Binding-site contacts:
Ligand atom C1 contacts residue GLU156 of chain 1.D at 3.6 Å.
Ligand atom O2A contacts residue ARG106 of chain 1.D at 3.1 Å (salt-bridge).
Ligand atom O3A contacts residue ARG106 of chain 1.D at 3.8 Å.
Ligand atom O1B contacts residue ARG203 of chain 1.D at 3.2 Å.
Ligand atom O3B contacts residue ALA160 of chain 1.D at 3.4 Å (h-bond).
Ligand atom C6 contacts residue GLN92 of chain 1.D at 3.6 Å.
Ligand atom PB contacts residue SER163 of chain 1.D at 3.6 Å.
Ligand atom C12 contacts residue VAL56 of chain 1.D at 3.9 Å (hydrophobic).
Ligand atom C1 contacts residue HIS165 of chain 1.D at 3.8 Å.
Ligand atom C8 contacts residue GLN52 of chain 1.D at 3.9 Å.
Ligand atom C13 contacts residue HIS59 of chain 1.D at 3.7 Å.
Ligand atom C2 contacts residue HIS165 of chain 1.D at 3.5 Å.
Ligand atom O1A contacts residue ARG106 of chain 1.D at 2.8 Å (salt-bridge).
Ligand atom C5 contacts residue VAL50 of chain 1.D at 3.5 Å (hydrophobic).
Ligand atom O1 contacts residue HIS165 of chain 1.D at 3.3 Å (h-bond).
Ligand atom PB contacts residue GLY164 of chain 1.D at 3.2 Å.
Ligand atom O1A contacts residue GLU156 of chain 1.D at 3.5 Å (salt-bridge).
Ligand atom C5 contacts residue GLN52 of chain 1.D at 3.8 Å.
Ligand atom O3B contacts residue SER163 of chain 1.D at 3.3 Å.
Ligand atom O2B contacts residue ARG203 of chain 1.D at 2.8 Å (salt-bridge).
Ligand atom O2A contacts residue LYS99 of chain 1.D at 3.4 Å.
Ligand atom O1B contacts residue GLY164 of chain 1.D at 2.9 Å (h-bond).
Ligand atom C7 contacts residue GLN52 of chain 1.D at 3.9 Å.
Ligand atom O3A contacts residue GLY164 of chain 1.D at 3.0 Å (h-bond).
Ligand atom O3B contacts residue GLY164 of chain 1.D at 3.4 Å (h-bond).
Ligand atom PA contacts residue ARG106 of chain 1.D at 3.4 Å.
Ligand atom C15 contacts residue LEU89 of chain 1.D at 3.8 Å (hydrophobic).
Ligand atom C14 contacts residue VAL56 of chain 1.D at 3.9 Å (hydrophobic).
Ligand atom C10 contacts residue GLN52 of chain 1.D at 3.8 Å.
Ligand atom O2B contacts residue MET208 of chain 1.D at 3.9 Å.
Ligand atom C14 contacts residue HIS59 of chain 1.D at 3.6 Å.
Ligand atom C9 contacts residue GLY55 of chain 1.D at 3.6 Å.
Ligand atom PB contacts residue ARG203 of chain 1.D at 3.8 Å.
Ligand atom O3A contacts residue HIS165 of chain 1.D at 3.8 Å.
Ligand atom O1B contacts residue HIS165 of chain 1.D at 3.0 Å (h-bond).
Ligand atom O1B contacts residue SER163 of chain 1.D at 2.6 Å (h-bond).
Ligand atom C11 contacts residue ILE88 of chain 1.D at 3.6 Å (hydrophobic).
Ligand atom C12 contacts residue GLY55 of chain 1.D at 3.9 Å.
Ligand atom C12 contacts residue HIS59 of chain 1.D at 3.9 Å.
Ligand atom O1A contacts residue ARG203 of chain 1.D at 3.5 Å (salt-bridge).

Sequence of chain 1.D:
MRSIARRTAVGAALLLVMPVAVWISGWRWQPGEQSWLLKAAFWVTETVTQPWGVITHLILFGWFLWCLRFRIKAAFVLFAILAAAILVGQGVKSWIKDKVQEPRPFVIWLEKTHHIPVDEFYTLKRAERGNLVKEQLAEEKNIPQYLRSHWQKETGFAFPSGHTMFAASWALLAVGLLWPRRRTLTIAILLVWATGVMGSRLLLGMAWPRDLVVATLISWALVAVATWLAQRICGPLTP

A protein and the small-molecule ligand that binds it are described below.
Small molecule (SMILES): CC(C)=CCC/C(C)=C/CC/C(C)=C/CO[P](=O)(O)OP(=O)(O)O